Sequence of chain 1.B:
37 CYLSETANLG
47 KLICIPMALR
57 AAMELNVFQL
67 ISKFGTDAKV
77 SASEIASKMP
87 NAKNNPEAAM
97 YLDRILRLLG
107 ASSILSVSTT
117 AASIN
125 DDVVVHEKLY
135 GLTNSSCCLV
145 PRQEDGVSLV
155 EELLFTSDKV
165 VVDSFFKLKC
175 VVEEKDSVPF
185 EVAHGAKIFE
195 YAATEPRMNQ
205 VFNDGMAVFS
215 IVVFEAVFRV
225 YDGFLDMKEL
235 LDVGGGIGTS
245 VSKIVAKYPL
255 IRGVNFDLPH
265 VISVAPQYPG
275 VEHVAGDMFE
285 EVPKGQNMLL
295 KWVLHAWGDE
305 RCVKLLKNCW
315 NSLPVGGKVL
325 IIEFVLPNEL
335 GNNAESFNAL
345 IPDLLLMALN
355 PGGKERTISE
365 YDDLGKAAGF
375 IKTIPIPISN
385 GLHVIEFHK

The small molecule below binds the protein below.
Small molecule (SMILES): COc1cc2c(cc1O)[C@@H]1Cc3ccc(OC)c(O)c3CN1CC2

Binding-site contacts:
Ligand atom C7 contacts residue THR42 of chain 1.B at 3.8 Å.
Ligand atom O20 contacts residue HIS299 of chain 1.A at 2.9 Å (h-bond).
Ligand atom C19 contacts residue HIS299 of chain 1.A at 3.4 Å.
Ligand atom C3 contacts residue ILE345 of chain 1.A at 3.7 Å (hydrophobic).
Ligand atom C11 contacts residue TRP296 of chain 1.A at 3.4 Å (hydrophobic).
Ligand atom O22 contacts residue LEU350 of chain 1.A at 3.9 Å.
Ligand atom C9 contacts residue PHE213 of chain 1.A at 3.6 Å (hydrophobic).
Ligand atom C10 contacts residue PHE328 of chain 1.A at 3.8 Å (hydrophobic).
Ligand atom C17 contacts residue LEU350 of chain 1.A at 3.8 Å (hydrophobic).
Ligand atom C1 contacts residue PHE213 of chain 1.A at 3.8 Å (hydrophobic).
Ligand atom C23 contacts residue PHE193 of chain 1.A at 3.7 Å (hydrophobic).
Ligand atom C5 contacts residue ILE345 of chain 1.A at 3.7 Å (hydrophobic).
Ligand atom C24 contacts residue LEU350 of chain 1.A at 3.8 Å (hydrophobic).
Ligand atom C8 contacts residue PHE213 of chain 1.A at 3.7 Å (hydrophobic).
Ligand atom C24 contacts residue LEU353 of chain 1.A at 3.8 Å (hydrophobic).
Ligand atom O4 contacts residue GLU156 of chain 1.A at 2.9 Å (salt-bridge).
Ligand atom O20 contacts residue SAH1 of chain 1.D at 3.6 Å.
Ligand atom O4 contacts residue THR160 of chain 1.A at 3.5 Å.
Ligand atom C7 contacts residue ASN342 of chain 1.A at 3.3 Å.
Ligand atom C8 contacts residue PRO346 of chain 1.A at 3.8 Å (hydrophobic).
Ligand atom O4 contacts residue ILE345 of chain 1.A at 3.6 Å.
Ligand atom C13 contacts residue MET210 of chain 1.A at 3.7 Å (hydrophobic).
Ligand atom O6 contacts residue ILE345 of chain 1.A at 3.5 Å.
Ligand atom C18 contacts residue HIS299 of chain 1.A at 3.7 Å.
Ligand atom C25 contacts residue PHE159 of chain 1.A at 3.7 Å (hydrophobic).
Ligand atom C21 contacts residue PHE206 of chain 1.A at 3.8 Å (hydrophobic).
Ligand atom C16 contacts residue LEU349 of chain 1.A at 3.8 Å (hydrophobic).
Ligand atom O6 contacts residue THR42 of chain 1.B at 3.8 Å.
Ligand atom C3 contacts residue GLU156 of chain 1.A at 3.5 Å.
Ligand atom O20 contacts residue TRP296 of chain 1.A at 3.2 Å (h-bond).
Ligand atom C25 contacts residue LEU350 of chain 1.A at 3.7 Å (hydrophobic).
Ligand atom O22 contacts residue PHE206 of chain 1.A at 3.7 Å.
Ligand atom C2 contacts residue THR160 of chain 1.A at 3.7 Å.
Ligand atom C9 contacts residue PRO346 of chain 1.A at 3.8 Å (hydrophobic).
Ligand atom C13 contacts residue HIS299 of chain 1.A at 3.4 Å.
Ligand atom C7 contacts residue ILE345 of chain 1.A at 3.8 Å (hydrophobic).
Ligand atom C23 contacts residue LEU350 of chain 1.A at 3.9 Å (hydrophobic).
Ligand atom C2 contacts residue GLU156 of chain 1.A at 3.9 Å.
Ligand atom N12 contacts residue HIS299 of chain 1.A at 3.5 Å.
Ligand atom C10 contacts residue PRO346 of chain 1.A at 3.8 Å (hydrophobic).

Sequence of chain 1.A:
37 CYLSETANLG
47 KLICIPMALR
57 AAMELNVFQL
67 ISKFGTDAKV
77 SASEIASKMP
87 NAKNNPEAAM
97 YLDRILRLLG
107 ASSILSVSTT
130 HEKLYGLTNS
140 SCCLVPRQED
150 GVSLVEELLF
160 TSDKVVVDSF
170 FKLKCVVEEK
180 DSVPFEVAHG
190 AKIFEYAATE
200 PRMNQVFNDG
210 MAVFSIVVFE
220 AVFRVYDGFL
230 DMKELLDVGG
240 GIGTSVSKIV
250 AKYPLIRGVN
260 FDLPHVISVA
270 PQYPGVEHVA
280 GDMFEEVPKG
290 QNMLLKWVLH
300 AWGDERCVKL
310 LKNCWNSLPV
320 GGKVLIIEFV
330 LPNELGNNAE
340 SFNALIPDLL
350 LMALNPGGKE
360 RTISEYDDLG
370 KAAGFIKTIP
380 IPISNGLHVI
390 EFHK